Binding-site contacts:
Ligand atom C6 contacts residue GLY213 of chain 1.D at 3.7 Å.
Ligand atom C6 contacts residue TYR125 of chain 1.D at 3.6 Å (hydrophobic).
Ligand atom O3 contacts residue GLY103 of chain 1.D at 3.6 Å.
Ligand atom O3 contacts residue GLY104 of chain 1.D at 3.1 Å (h-bond).
Ligand atom O4 contacts residue GLY214 of chain 1.D at 3.7 Å.
Ligand atom C6 contacts residue ASP80 of chain 1.D at 3.5 Å.
Ligand atom C3 contacts residue ASP83 of chain 1.D at 3.7 Å.
Ligand atom C3 contacts residue ASN127 of chain 1.D at 3.7 Å.
Ligand atom O6 contacts residue GLY214 of chain 1.D at 4.3 Å.
Ligand atom O2 contacts residue ASN127 of chain 1.D at 3.9 Å.
Ligand atom C3 contacts residue TYR125 of chain 1.D at 3.7 Å (hydrophobic).
Ligand atom C2 contacts residue SER211 of chain 1.D at 3.8 Å.
Ligand atom O4 contacts residue ALA82 of chain 1.D at 3.7 Å.
Ligand atom O3 contacts residue ASP83 of chain 1.D at 2.8 Å (salt-bridge).
Ligand atom C4 contacts residue GLY213 of chain 1.D at 3.8 Å.
Ligand atom C5 contacts residue TYR125 of chain 1.D at 3.6 Å (hydrophobic).
Ligand atom O3 contacts residue TYR125 of chain 1.D at 4.1 Å.
Ligand atom C5 contacts residue SER211 of chain 1.D at 3.9 Å.
Ligand atom O4 contacts residue GLY213 of chain 1.D at 2.6 Å (h-bond).
Ligand atom O6 contacts residue TYR125 of chain 1.D at 4.0 Å.
Ligand atom C4 contacts residue ALA82 of chain 1.D at 4.2 Å (hydrophobic).
Ligand atom O4 contacts residue SER211 of chain 1.D at 2.7 Å (h-bond).
Ligand atom O6 contacts residue ASP80 of chain 1.D at 3.2 Å (salt-bridge).
Ligand atom C1 contacts residue SER211 of chain 1.D at 3.8 Å.
Ligand atom O4 contacts residue LEU212 of chain 1.D at 3.3 Å.
Ligand atom O3 contacts residue SER211 of chain 1.D at 3.6 Å.
Ligand atom C4 contacts residue TYR125 of chain 1.D at 3.7 Å (hydrophobic).
Ligand atom O4 contacts residue ASP83 of chain 1.D at 2.8 Å (salt-bridge).
Ligand atom O5 contacts residue SER211 of chain 1.D at 3.2 Å (h-bond).
Ligand atom O6 contacts residue GLY213 of chain 1.D at 4.2 Å.
Ligand atom C6 contacts residue SER211 of chain 1.D at 4.3 Å.
Ligand atom O4 contacts residue GLY103 of chain 1.D at 4.3 Å.
Ligand atom C6 contacts residue LEU212 of chain 1.D at 3.7 Å (hydrophobic).
Ligand atom C6 contacts residue GLY214 of chain 1.D at 3.9 Å.
Ligand atom O5 contacts residue LEU212 of chain 1.D at 3.7 Å.
Ligand atom C4 contacts residue SER211 of chain 1.D at 3.8 Å.
Ligand atom C4 contacts residue ASP83 of chain 1.D at 3.4 Å.
Ligand atom O3 contacts residue ASN127 of chain 1.D at 3.0 Å (h-bond).
Ligand atom O2 contacts residue GLU129 of chain 1.D at 4.1 Å.
Ligand atom C5 contacts residue GLY213 of chain 1.D at 4.3 Å.

Sequence of chain 1.D:
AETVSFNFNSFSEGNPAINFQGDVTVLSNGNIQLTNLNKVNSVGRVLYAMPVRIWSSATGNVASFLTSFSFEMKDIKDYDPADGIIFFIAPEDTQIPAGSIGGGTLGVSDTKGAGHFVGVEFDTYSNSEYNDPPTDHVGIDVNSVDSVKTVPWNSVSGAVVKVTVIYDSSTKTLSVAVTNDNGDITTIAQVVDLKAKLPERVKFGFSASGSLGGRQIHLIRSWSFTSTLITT

A small-molecule ligand and the protein it binds are described below.
Small molecule (SMILES): OC[C@H]1O[C@@H](O[C@@H]2[C@@H](O)[C@@H](O)O[C@H](CO)[C@@H]2O)[C@H](O)[C@@H](O)[C@H]1O